Binding-site contacts:
Ligand atom C6 contacts residue ASN444 of chain 1.Q at 3.9 Å.
Ligand atom O1A contacts residue MET442 of chain 1.Q at 3.7 Å.
Ligand atom C4 contacts residue SER443 of chain 1.Q at 3.8 Å.
Ligand atom C5 contacts residue SER443 of chain 1.Q at 4.1 Å.
Ligand atom C1 contacts residue SER443 of chain 1.Q at 1.8 Å.
Ligand atom C5 contacts residue ASN444 of chain 1.Q at 4.1 Å.
Ligand atom O1A contacts residue SER443 of chain 1.Q at 2.5 Å (h-bond).
Ligand atom O1A contacts residue SER441 of chain 1.Q at 3.5 Å.
Ligand atom O1B contacts residue SER443 of chain 1.Q at 2.6 Å (h-bond).
Ligand atom C2 contacts residue SER443 of chain 1.Q at 1.4 Å.
Ligand atom C3 contacts residue SER443 of chain 1.Q at 2.8 Å.
Ligand atom C4 contacts residue ASN444 of chain 1.Q at 3.5 Å.
Ligand atom C6 contacts residue SER443 of chain 1.Q at 3.2 Å.
Ligand atom O8 contacts residue SER443 of chain 1.Q at 3.5 Å (h-bond).
Ligand atom C3 contacts residue ASN444 of chain 1.Q at 4.0 Å.
Ligand atom C2 contacts residue ASN444 of chain 1.Q at 4.0 Å.
Ligand atom O6 contacts residue SER443 of chain 1.Q at 2.2 Å (h-bond).
Ligand atom C7 contacts residue SER443 of chain 1.Q at 4.4 Å.
Ligand atom O4 contacts residue ASN444 of chain 1.Q at 4.3 Å.
Ligand atom O6 contacts residue ASN444 of chain 1.Q at 4.4 Å.

Sequence of chain 1.Q:
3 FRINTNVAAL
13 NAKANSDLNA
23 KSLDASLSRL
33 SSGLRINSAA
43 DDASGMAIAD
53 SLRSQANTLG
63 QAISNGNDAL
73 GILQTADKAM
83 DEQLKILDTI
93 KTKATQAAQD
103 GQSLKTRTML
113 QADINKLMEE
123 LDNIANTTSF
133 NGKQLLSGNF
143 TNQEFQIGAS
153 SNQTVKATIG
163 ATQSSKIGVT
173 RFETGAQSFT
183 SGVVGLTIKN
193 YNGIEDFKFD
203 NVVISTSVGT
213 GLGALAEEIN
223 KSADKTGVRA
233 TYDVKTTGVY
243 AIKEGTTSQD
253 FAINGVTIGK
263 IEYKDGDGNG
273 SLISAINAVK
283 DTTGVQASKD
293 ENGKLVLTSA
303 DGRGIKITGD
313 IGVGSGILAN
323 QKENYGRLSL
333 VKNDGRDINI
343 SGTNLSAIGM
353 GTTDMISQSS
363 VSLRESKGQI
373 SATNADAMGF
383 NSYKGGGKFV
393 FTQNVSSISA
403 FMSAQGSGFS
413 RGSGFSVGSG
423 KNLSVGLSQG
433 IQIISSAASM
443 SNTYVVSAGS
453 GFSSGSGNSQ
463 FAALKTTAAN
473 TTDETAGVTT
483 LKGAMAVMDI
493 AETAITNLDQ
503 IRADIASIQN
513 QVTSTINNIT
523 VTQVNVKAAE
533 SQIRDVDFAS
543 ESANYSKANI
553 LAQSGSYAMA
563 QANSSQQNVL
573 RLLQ

A protein and the small-molecule ligand that binds it are described below.
Small molecule (SMILES): C[C@H](O)[C@H](N)[C@@H]1O[C@](O)(C(=O)O)C[C@H](O)[C@@H]1N